Sequence of chain 54.D:
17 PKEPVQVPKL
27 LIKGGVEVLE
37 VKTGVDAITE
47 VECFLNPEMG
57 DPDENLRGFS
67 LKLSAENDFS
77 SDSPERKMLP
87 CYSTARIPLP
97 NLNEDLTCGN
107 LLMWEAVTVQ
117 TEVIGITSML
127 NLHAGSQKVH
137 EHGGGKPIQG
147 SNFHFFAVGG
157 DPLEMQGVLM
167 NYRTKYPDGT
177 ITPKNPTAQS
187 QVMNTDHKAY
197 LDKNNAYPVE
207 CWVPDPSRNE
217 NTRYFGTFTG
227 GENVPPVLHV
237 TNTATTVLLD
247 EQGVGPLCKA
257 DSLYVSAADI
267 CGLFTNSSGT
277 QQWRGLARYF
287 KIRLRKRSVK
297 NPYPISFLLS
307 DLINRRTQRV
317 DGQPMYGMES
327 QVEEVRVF

Binding-site contacts:
Ligand atom C1 contacts residue THR276 of chain 54.D at 3.4 Å.
Ligand atom C1 contacts residue SER274 of chain 54.D at 3.4 Å.
Ligand atom C11 contacts residue HIS138 of chain 54.C at 3.3 Å.
Ligand atom N5 contacts residue PHE75 of chain 54.E at 3.8 Å.
Ligand atom O8 contacts residue THR276 of chain 54.D at 3.8 Å.
Ligand atom C11 contacts residue LEU62 of chain 54.D at 3.9 Å (hydrophobic).
Ligand atom C10 contacts residue LEU62 of chain 54.D at 3.5 Å (hydrophobic).
Ligand atom O1A contacts residue SER274 of chain 54.D at 3.8 Å.
Ligand atom C11 contacts residue PHE65 of chain 54.D at 3.8 Å (hydrophobic).
Ligand atom N5 contacts residue GLN278 of chain 54.D at 3.9 Å.
Ligand atom O1B contacts residue SER274 of chain 54.D at 2.4 Å (h-bond).
Ligand atom N5 contacts residue ASN272 of chain 54.D at 3.3 Å (h-bond).
Ligand atom O9 contacts residue LEU67 of chain 54.D at 3.2 Å.
Ligand atom C11 contacts residue GLN278 of chain 54.D at 3.5 Å.
Ligand atom C5 contacts residue LYS68 of chain 54.D at 3.7 Å.
Ligand atom C6 contacts residue LYS68 of chain 54.D at 3.8 Å.
Ligand atom O1B contacts residue LYS68 of chain 54.D at 3.6 Å.
Ligand atom O8 contacts residue GLN278 of chain 54.D at 3.5 Å (h-bond).
Ligand atom O9 contacts residue LYS68 of chain 54.D at 2.8 Å (salt-bridge).
Ligand atom O10 contacts residue PHE75 of chain 54.E at 2.6 Å.
Ligand atom C8 contacts residue GLN278 of chain 54.D at 3.7 Å.
Ligand atom O7 contacts residue LEU62 of chain 54.D at 3.5 Å.
Ligand atom C11 contacts residue LYS68 of chain 54.D at 3.7 Å.
Ligand atom O8 contacts residue LYS68 of chain 54.D at 3.5 Å.
Ligand atom O1B contacts residue THR276 of chain 54.D at 3.5 Å (h-bond).
Ligand atom C11 contacts residue PHE75 of chain 54.E at 1.8 Å (hydrophobic).
Ligand atom C11 contacts residue ASN272 of chain 54.D at 3.6 Å.
Ligand atom C9 contacts residue GLN278 of chain 54.D at 3.2 Å.
Ligand atom C10 contacts residue LYS68 of chain 54.D at 3.8 Å.
Ligand atom C11 contacts residue THR276 of chain 54.D at 3.4 Å.
Ligand atom N5 contacts residue LYS68 of chain 54.D at 2.9 Å (salt-bridge).
Ligand atom C9 contacts residue LYS68 of chain 54.D at 3.8 Å.
Ligand atom C11 contacts residue PHE270 of chain 54.D at 3.9 Å (hydrophobic).
Ligand atom O10 contacts residue LEU62 of chain 54.D at 3.1 Å.
Ligand atom C7 contacts residue GLN278 of chain 54.D at 3.8 Å.
Ligand atom C6 contacts residue ASN272 of chain 54.D at 3.7 Å.
Ligand atom C10 contacts residue PHE75 of chain 54.E at 2.7 Å (hydrophobic).
Ligand atom O8 contacts residue ASN272 of chain 54.D at 3.4 Å (h-bond).
Ligand atom O1A contacts residue THR276 of chain 54.D at 2.6 Å (h-bond).
Ligand atom O1A contacts residue ASN272 of chain 54.D at 3.6 Å (h-bond).

The protein below binds the small molecule below.
Small molecule (SMILES): CC(=O)N[C@H]1[C@H]([C@H](O)[C@H](O)CO)O[C@@](O[C@H](CO)[C@@H](O)[C@@H]2O[C@@H](C(=O)O)C[C@H](O)[C@H]2NC(C)=O)(C(=O)O)C[C@@H]1O

Sequence of chain 54.E:
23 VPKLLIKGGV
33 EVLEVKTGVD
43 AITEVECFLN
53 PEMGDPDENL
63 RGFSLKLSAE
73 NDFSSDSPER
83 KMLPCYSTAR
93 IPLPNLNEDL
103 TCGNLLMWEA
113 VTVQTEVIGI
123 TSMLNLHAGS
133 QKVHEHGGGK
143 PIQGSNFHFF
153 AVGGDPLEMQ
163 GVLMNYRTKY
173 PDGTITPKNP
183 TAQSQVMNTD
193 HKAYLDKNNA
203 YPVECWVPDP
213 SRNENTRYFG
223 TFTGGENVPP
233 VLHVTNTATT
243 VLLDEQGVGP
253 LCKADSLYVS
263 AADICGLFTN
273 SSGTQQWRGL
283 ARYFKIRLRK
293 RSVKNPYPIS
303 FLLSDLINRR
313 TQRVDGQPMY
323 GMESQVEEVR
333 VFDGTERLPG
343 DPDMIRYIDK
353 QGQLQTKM

Sequence of chain 54.C:
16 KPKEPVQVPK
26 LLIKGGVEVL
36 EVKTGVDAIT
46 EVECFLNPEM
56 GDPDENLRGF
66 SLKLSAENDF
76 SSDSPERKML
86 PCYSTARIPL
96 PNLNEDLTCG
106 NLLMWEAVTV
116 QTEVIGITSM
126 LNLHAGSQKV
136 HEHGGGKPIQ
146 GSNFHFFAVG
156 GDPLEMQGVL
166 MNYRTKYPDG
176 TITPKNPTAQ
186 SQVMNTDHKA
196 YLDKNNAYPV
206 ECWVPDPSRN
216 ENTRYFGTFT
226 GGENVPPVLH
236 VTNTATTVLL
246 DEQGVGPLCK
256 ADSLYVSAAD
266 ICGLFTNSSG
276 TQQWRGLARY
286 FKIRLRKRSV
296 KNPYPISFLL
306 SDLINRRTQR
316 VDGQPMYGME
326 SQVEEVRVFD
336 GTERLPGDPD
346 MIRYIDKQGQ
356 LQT